Sequence of chain 2.B:
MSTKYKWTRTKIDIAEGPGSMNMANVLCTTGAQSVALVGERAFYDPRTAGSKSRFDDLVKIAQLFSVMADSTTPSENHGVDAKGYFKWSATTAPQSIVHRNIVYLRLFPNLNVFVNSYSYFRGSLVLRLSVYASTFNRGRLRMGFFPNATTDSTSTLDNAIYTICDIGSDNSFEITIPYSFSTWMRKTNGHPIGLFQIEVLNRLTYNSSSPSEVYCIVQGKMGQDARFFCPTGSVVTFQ

Sequence of chain 5.B:
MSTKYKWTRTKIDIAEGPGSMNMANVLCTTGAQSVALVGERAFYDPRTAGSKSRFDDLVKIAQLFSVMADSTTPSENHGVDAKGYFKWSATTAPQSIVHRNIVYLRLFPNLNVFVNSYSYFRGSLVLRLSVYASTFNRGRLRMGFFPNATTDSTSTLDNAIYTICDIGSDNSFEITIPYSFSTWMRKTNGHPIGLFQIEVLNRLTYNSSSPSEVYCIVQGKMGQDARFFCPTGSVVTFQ

Sequence of chain 4.B:
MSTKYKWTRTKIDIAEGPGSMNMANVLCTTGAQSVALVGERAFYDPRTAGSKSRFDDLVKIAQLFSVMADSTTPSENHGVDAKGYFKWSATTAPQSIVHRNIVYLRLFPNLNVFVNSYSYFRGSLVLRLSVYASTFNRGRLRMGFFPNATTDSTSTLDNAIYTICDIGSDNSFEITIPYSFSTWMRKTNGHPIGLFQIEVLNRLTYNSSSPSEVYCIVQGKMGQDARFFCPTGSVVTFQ

Sequence of chain 2.A:
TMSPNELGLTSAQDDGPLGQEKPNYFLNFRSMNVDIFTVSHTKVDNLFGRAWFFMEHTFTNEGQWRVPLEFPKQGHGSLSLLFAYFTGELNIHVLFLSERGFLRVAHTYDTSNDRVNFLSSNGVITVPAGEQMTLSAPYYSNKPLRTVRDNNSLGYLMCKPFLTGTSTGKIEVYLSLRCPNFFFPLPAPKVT

Binding-site contacts:
Ligand atom OP2 contacts residue MET15 of chain 5.B at 3.5 Å.
Ligand atom C2' contacts residue ARG55 of chain 2.B at 3.6 Å.
Ligand atom O6 contacts residue TYR58 of chain 2.B at 3.0 Å (h-bond).
Ligand atom N2 contacts residue ARG55 of chain 2.B at 3.7 Å.
Ligand atom N3 contacts residue TRP21 of chain 5.B at 3.8 Å.
Ligand atom O2 contacts residue ARG55 of chain 2.B at 3.2 Å (salt-bridge).
Ligand atom P contacts residue ARG202 of chain 2.A at 3.8 Å.
Ligand atom O3' contacts residue ARG55 of chain 2.B at 3.6 Å.
Ligand atom C4 contacts residue ARG68 of chain 2.B at 3.7 Å.
Ligand atom C6 contacts residue TRP21 of chain 5.B at 3.3 Å (hydrophobic).
Ligand atom N2 contacts residue ALA56 of chain 2.B at 3.3 Å (h-bond).
Ligand atom C6 contacts residue TYR58 of chain 2.B at 3.5 Å (hydrophobic).
Ligand atom O2' contacts residue ARG55 of chain 2.B at 2.7 Å (salt-bridge).
Ligand atom C1' contacts residue TRP21 of chain 5.B at 3.7 Å (hydrophobic).
Ligand atom N3 contacts residue ARG55 of chain 2.B at 3.5 Å (salt-bridge).
Ligand atom C2 contacts residue ALA56 of chain 2.B at 3.7 Å (hydrophobic).
Ligand atom O4 contacts residue ARG68 of chain 2.B at 3.7 Å.
Ligand atom OP1 contacts residue TYR19 of chain 4.B at 3.1 Å (h-bond).
Ligand atom C5 contacts residue TRP21 of chain 5.B at 3.4 Å (hydrophobic).
Ligand atom O3' contacts residue TYR19 of chain 4.B at 3.0 Å (h-bond).
Ligand atom N3 contacts residue ASN205 of chain 2.A at 3.7 Å.
Ligand atom OP2 contacts residue ARG202 of chain 2.A at 2.5 Å (salt-bridge).
Ligand atom N1 contacts residue TRP21 of chain 5.B at 3.5 Å.
Ligand atom OP2 contacts residue THR17 of chain 5.B at 3.2 Å.
Ligand atom C4 contacts residue TRP21 of chain 5.B at 3.7 Å (hydrophobic).
Ligand atom O4' contacts residue CYS203 of chain 2.A at 3.5 Å (h-bond).
Ligand atom N1 contacts residue TYR58 of chain 2.B at 3.6 Å.
Ligand atom C1' contacts residue ARG55 of chain 2.B at 3.4 Å.
Ligand atom OP1 contacts residue LYS18 of chain 4.B at 3.3 Å (salt-bridge).
Ligand atom O4 contacts residue TRP21 of chain 5.B at 3.6 Å.
Ligand atom C5' contacts residue ARG202 of chain 2.A at 3.0 Å.
Ligand atom O4 contacts residue ASN205 of chain 2.A at 3.4 Å (h-bond).
Ligand atom N2 contacts residue THR17 of chain 5.B at 3.8 Å.
Ligand atom O4' contacts residue TRP21 of chain 5.B at 3.6 Å.
Ligand atom C2 contacts residue TRP21 of chain 5.B at 3.8 Å (hydrophobic).
Ligand atom O2' contacts residue TYR19 of chain 4.B at 3.4 Å.
Ligand atom N1 contacts residue ALA56 of chain 2.B at 3.2 Å (h-bond).
Ligand atom O2 contacts residue TYR58 of chain 2.B at 3.8 Å.
Ligand atom P contacts residue TYR19 of chain 4.B at 3.7 Å.
Ligand atom O2' contacts residue THR17 of chain 5.B at 3.3 Å (h-bond).

This small molecule binds to this protein.
Small molecule (SMILES): Nc1nc(=O)c2ncn([C@@H]3O[C@H](CO)[C@@H](O[P](=O)(O)OC[C@H]4O[C@@H](n5ccc(=O)[nH]c5=O)[C@H](O)[C@@H]4O[P](=O)(O)OC[C@H]4O[C@@H](n5ccc(=O)[nH]c5=O)[C@H](O)[C@@H]4O[P](=O)(O)OC[C@H]4O[C@@H](n5ccc(=O)[nH]c5=O)[C@H](O)[C@@H]4O[P](=O)(O)OC[C@H]4O[C@@H](n5ccc(=O)[nH]c5=O)[C@H](O)[C@@H]4O[P](=O)(O)OC[C@H]4O[C@@H](n5ccc(=O)[nH]c5=O)[C@H](O)[C@@H]4O)[C@H]3O)c2[nH]1